Binding-site contacts:
Ligand atom C6 contacts residue GLN923 of chain 1.C at 4.0 Å.
Ligand atom N2 contacts residue LEU919 of chain 1.C at 4.4 Å.
Ligand atom O7 contacts residue LEU919 of chain 1.C at 3.4 Å.
Ligand atom C4 contacts residue LEU919 of chain 1.C at 4.4 Å (hydrophobic).
Ligand atom O6 contacts residue LEU919 of chain 1.C at 4.3 Å.
Ligand atom C5 contacts residue ASN714 of chain 1.C at 3.7 Å.
Ligand atom C6 contacts residue LEU919 of chain 1.C at 4.4 Å (hydrophobic).
Ligand atom C2 contacts residue ASN714 of chain 1.C at 2.5 Å.
Ligand atom O4 contacts residue LEU919 of chain 1.C at 3.9 Å.
Ligand atom C8 contacts residue ASN714 of chain 1.C at 4.3 Å.
Ligand atom O6 contacts residue PHE715 of chain 1.C at 4.3 Å.
Ligand atom C8 contacts residue GLN923 of chain 1.C at 4.3 Å.
Ligand atom C8 contacts residue LEU919 of chain 1.C at 3.7 Å (hydrophobic).
Ligand atom C5 contacts residue LEU919 of chain 1.C at 4.0 Å (hydrophobic).
Ligand atom C1 contacts residue GLN1068 of chain 1.C at 4.2 Å.
Ligand atom O6 contacts residue GLN923 of chain 1.C at 2.8 Å (h-bond).
Ligand atom O5 contacts residue ASN714 of chain 1.C at 2.4 Å (h-bond).
Ligand atom N2 contacts residue ASN714 of chain 1.C at 2.9 Å (h-bond).
Ligand atom C7 contacts residue GLN1068 of chain 1.C at 4.1 Å.
Ligand atom O7 contacts residue ASN714 of chain 1.C at 2.8 Å (h-bond).
Ligand atom C7 contacts residue ASN714 of chain 1.C at 3.0 Å.
Ligand atom O5 contacts residue GLN1068 of chain 1.C at 4.0 Å.
Ligand atom O7 contacts residue GLN1068 of chain 1.C at 3.0 Å (h-bond).
Ligand atom C4 contacts residue ASN714 of chain 1.C at 4.2 Å.
Ligand atom C1 contacts residue ASN714 of chain 1.C at 1.4 Å.
Ligand atom C8 contacts residue ASN922 of chain 1.C at 4.4 Å.
Ligand atom C3 contacts residue ASN714 of chain 1.C at 3.8 Å.
Ligand atom C7 contacts residue LEU919 of chain 1.C at 3.6 Å (hydrophobic).
Ligand atom C5 contacts residue GLN923 of chain 1.C at 4.3 Å.

This small molecule binds to this protein.
Small molecule (SMILES): CC(=O)N[C@H]1[C@H](O[C@H]2[C@H](O)[C@@H](NC(C)=O)CO[C@@H]2CO)O[C@H](CO)[C@@H](O)[C@@H]1O

Sequence of chain 1.C:
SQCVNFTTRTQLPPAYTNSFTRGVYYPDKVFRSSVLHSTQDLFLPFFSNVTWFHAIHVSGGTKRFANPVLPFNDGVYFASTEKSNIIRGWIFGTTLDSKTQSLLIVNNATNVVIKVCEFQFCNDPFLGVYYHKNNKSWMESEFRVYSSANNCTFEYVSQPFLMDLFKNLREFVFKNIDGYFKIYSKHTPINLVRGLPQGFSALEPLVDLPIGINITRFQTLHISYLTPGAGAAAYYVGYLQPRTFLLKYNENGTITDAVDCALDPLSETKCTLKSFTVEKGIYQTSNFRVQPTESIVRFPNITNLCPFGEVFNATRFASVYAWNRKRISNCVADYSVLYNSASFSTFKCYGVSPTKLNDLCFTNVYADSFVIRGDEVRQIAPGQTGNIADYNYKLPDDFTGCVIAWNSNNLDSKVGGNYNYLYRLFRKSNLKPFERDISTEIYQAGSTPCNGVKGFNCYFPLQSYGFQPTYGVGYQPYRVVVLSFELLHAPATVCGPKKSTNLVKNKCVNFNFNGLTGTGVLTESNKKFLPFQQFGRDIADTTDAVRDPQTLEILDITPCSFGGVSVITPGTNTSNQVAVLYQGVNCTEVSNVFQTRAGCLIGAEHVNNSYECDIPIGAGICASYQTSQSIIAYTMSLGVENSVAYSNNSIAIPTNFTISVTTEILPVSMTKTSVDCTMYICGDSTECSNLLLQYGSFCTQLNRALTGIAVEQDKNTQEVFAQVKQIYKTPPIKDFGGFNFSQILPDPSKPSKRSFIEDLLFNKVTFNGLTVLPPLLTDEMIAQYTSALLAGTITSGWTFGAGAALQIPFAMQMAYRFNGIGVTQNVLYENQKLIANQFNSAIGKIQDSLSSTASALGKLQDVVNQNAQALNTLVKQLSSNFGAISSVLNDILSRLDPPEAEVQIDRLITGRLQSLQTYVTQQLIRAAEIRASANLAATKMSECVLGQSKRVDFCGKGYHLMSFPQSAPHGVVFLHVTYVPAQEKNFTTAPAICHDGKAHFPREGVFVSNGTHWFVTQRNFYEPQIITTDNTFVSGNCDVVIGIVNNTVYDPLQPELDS